Sequence of chain 1.B:
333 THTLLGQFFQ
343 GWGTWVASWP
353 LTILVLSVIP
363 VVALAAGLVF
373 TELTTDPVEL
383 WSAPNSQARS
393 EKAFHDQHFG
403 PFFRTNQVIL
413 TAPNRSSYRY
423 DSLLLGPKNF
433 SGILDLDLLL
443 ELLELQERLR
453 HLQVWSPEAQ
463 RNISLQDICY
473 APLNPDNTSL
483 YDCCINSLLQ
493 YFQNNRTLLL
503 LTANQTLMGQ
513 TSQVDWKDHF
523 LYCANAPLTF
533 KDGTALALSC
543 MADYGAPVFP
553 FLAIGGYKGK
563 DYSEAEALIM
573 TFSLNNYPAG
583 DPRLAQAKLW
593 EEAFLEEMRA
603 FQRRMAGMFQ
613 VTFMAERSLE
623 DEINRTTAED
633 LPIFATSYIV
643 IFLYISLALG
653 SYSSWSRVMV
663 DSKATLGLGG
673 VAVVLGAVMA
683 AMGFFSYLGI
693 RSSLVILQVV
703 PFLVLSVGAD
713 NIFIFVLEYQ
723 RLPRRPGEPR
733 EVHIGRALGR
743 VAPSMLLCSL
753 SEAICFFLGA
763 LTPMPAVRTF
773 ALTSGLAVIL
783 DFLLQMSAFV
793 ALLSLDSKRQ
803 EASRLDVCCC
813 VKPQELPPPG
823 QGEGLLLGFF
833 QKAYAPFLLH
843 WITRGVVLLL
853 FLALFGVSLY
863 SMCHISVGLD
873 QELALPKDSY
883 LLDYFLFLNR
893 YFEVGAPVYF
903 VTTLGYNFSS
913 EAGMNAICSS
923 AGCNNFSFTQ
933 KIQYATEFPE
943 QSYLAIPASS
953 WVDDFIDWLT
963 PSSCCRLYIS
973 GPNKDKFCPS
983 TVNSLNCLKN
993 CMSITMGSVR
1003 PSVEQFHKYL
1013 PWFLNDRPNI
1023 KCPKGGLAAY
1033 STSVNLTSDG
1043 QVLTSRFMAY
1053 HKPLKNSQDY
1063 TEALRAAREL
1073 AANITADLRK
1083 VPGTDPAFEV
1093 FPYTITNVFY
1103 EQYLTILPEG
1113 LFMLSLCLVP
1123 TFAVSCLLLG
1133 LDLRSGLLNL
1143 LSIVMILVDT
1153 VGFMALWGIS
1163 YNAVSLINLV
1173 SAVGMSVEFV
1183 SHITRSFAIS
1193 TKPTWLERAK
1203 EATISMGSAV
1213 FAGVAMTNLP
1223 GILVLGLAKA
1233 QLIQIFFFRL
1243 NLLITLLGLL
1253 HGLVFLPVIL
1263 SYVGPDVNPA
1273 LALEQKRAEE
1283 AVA

Binding-site contacts:
Ligand atom C5 contacts residue THR499 of chain 1.B at 3.5 Å.
Ligand atom C7 contacts residue ASN497 of chain 1.B at 4.2 Å.
Ligand atom C5 contacts residue ASN497 of chain 1.B at 3.5 Å.
Ligand atom C1 contacts residue THR499 of chain 1.B at 3.9 Å.
Ligand atom O5 contacts residue LEU500 of chain 1.B at 4.3 Å.
Ligand atom C2 contacts residue ASN497 of chain 1.B at 2.5 Å.
Ligand atom N2 contacts residue ASN497 of chain 1.B at 2.9 Å (h-bond).
Ligand atom C6 contacts residue THR499 of chain 1.B at 3.9 Å.
Ligand atom O5 contacts residue THR499 of chain 1.B at 3.6 Å.
Ligand atom C4 contacts residue ASN497 of chain 1.B at 4.1 Å.
Ligand atom O5 contacts residue ASN497 of chain 1.B at 2.3 Å (h-bond).
Ligand atom C3 contacts residue ASN497 of chain 1.B at 3.7 Å.
Ligand atom C1 contacts residue ASN497 of chain 1.B at 1.4 Å.

This protein binds this small molecule.
Small molecule (SMILES): CC(=O)N[C@H]1[C@@H](O[C@H]2[C@H](O)[C@@H](NC(C)=O)CO[C@@H]2CO)O[C@H](CO)[C@@H](O)[C@@H]1O